Sequence of chain 1.B:
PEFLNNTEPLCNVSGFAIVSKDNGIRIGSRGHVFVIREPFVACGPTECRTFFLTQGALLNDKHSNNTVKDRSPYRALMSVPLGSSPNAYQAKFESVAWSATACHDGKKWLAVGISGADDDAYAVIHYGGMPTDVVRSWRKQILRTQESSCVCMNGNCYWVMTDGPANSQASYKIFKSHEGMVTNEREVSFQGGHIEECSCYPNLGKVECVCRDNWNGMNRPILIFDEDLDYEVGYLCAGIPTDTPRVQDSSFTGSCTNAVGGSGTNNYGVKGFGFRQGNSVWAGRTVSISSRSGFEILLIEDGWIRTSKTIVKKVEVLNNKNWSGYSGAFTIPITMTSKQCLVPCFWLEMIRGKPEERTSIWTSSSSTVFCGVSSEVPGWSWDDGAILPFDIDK

This protein binds this small molecule.
Small molecule (SMILES): CC(=O)N[C@@H]1[C@@H](O)[C@H](O)[C@@H](CO)O[C@H]1O

Binding-site contacts:
Ligand atom C5 contacts residue ASN65 of chain 1.B at 3.6 Å.
Ligand atom O7 contacts residue LYS62 of chain 1.B at 4.1 Å.
Ligand atom C4 contacts residue ASN65 of chain 1.B at 4.1 Å.
Ligand atom C8 contacts residue ILE392 of chain 1.B at 4.1 Å (hydrophobic).
Ligand atom C7 contacts residue ILE361 of chain 1.B at 4.1 Å (hydrophobic).
Ligand atom C7 contacts residue ASN65 of chain 1.B at 3.1 Å.
Ligand atom O7 contacts residue ASN65 of chain 1.B at 3.0 Å (h-bond).
Ligand atom N2 contacts residue ILE361 of chain 1.B at 4.1 Å.
Ligand atom C8 contacts residue ILE361 of chain 1.B at 3.9 Å (hydrophobic).
Ligand atom C3 contacts residue ASN65 of chain 1.B at 3.7 Å.
Ligand atom O5 contacts residue ASN65 of chain 1.B at 2.4 Å (h-bond).
Ligand atom N2 contacts residue ASN65 of chain 1.B at 2.7 Å (h-bond).
Ligand atom C8 contacts residue LYS62 of chain 1.B at 4.5 Å.
Ligand atom C8 contacts residue ASN65 of chain 1.B at 4.4 Å.
Ligand atom C1 contacts residue ASN65 of chain 1.B at 1.4 Å.
Ligand atom C2 contacts residue ASN65 of chain 1.B at 2.3 Å.